This protein binds this small molecule.
Small molecule (SMILES): Oc1ccc(Cl)cc1

Binding-site contacts:
Ligand atom C4 contacts residue ASN31 of chain 1.A at 3.7 Å.
Ligand atom O7 contacts residue VAL56 of chain 1.A at 3.5 Å (h-bond).
Ligand atom CL9 contacts residue VAL105 of chain 1.A at 3.6 Å.
Ligand atom O7 contacts residue ALA32 of chain 1.A at 3.3 Å.
Ligand atom C2 contacts residue VAL28 of chain 1.A at 3.8 Å (hydrophobic).
Ligand atom C6 contacts residue ASN31 of chain 1.A at 4.0 Å.
Ligand atom CL9 contacts residue ASN31 of chain 1.A at 3.8 Å.
Ligand atom C5 contacts residue ALA32 of chain 1.A at 4.1 Å (hydrophobic).
Ligand atom C5 contacts residue ASP58 of chain 1.A at 4.5 Å.
Ligand atom C3 contacts residue VAL152 of chain 1.A at 3.4 Å (hydrophobic).
Ligand atom C1 contacts residue THR150 of chain 1.A at 4.0 Å.
Ligand atom C5 contacts residue THR150 of chain 1.A at 3.9 Å.
Ligand atom C3 contacts residue VAL28 of chain 1.A at 3.8 Å (hydrophobic).
Ligand atom C2 contacts residue VAL56 of chain 1.A at 3.9 Å (hydrophobic).
Ligand atom C5 contacts residue ASN31 of chain 1.A at 3.8 Å.
Ligand atom C1 contacts residue VAL56 of chain 1.A at 4.2 Å (hydrophobic).
Ligand atom O7 contacts residue ASP58 of chain 1.A at 2.7 Å (salt-bridge).
Ligand atom C2 contacts residue VAL152 of chain 1.A at 3.8 Å (hydrophobic).
Ligand atom C6 contacts residue THR150 of chain 1.A at 3.7 Å.
Ligand atom C6 contacts residue GLU35 of chain 1.A at 4.0 Å.
Ligand atom C2 contacts residue THR150 of chain 1.A at 4.3 Å.
Ligand atom C5 contacts residue GLU35 of chain 1.A at 4.1 Å.
Ligand atom C1 contacts residue ALA32 of chain 1.A at 3.6 Å (hydrophobic).
Ligand atom C3 contacts residue THR150 of chain 1.A at 4.4 Å.
Ligand atom O7 contacts residue GLN57 of chain 1.A at 3.8 Å.
Ligand atom C5 contacts residue ILE63 of chain 1.A at 4.3 Å (hydrophobic).
Ligand atom C6 contacts residue ALA32 of chain 1.A at 3.6 Å (hydrophobic).
Ligand atom C4 contacts residue VAL152 of chain 1.A at 4.2 Å (hydrophobic).
Ligand atom C4 contacts residue THR150 of chain 1.A at 4.2 Å.
Ligand atom C2 contacts residue ALA32 of chain 1.A at 4.3 Å (hydrophobic).
Ligand atom C1 contacts residue ASP58 of chain 1.A at 3.3 Å.
Ligand atom O7 contacts residue THR150 of chain 1.A at 3.2 Å (h-bond).
Ligand atom C6 contacts residue ASP58 of chain 1.A at 3.2 Å.
Ligand atom C3 contacts residue ASN31 of chain 1.A at 4.4 Å.

Sequence of chain 1.A:
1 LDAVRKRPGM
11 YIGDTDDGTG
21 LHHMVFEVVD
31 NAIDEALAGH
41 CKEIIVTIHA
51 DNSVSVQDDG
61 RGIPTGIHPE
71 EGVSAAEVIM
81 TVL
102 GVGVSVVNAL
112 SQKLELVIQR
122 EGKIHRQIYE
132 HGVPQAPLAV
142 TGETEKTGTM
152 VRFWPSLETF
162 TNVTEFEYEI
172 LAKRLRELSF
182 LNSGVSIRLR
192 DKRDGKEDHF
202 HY